A small-molecule ligand and the protein it binds are described below.
Small molecule (SMILES): Oc1cccc(-c2ccccc2)c1O

Binding-site contacts:
Ligand atom CKC contacts residue ILE262 of chain 2.A at 4.0 Å (hydrophobic).
Ligand atom CK1 contacts residue PHE275 of chain 2.A at 3.5 Å (hydrophobic).
Ligand atom CK9 contacts residue ALA259 of chain 2.A at 4.0 Å (hydrophobic).
Ligand atom CK2 contacts residue PHE329 of chain 2.A at 4.1 Å (hydrophobic).
Ligand atom CK4 contacts residue ASN330 of chain 2.A at 3.9 Å.
Ligand atom CK5 contacts residue GLN282 of chain 2.A at 3.4 Å.
Ligand atom CK3 contacts residue FE21 of chain 2.B at 4.1 Å.
Ligand atom CK4 contacts residue GLU284 of chain 2.A at 3.6 Å.
Ligand atom CK5 contacts residue GLU284 of chain 2.A at 3.6 Å.
Ligand atom OK2 contacts residue GLY178 of chain 2.A at 2.9 Å (h-bond).
Ligand atom CK3 contacts residue VAL272 of chain 2.A at 4.0 Å (hydrophobic).
Ligand atom CK4 contacts residue LEU270 of chain 2.A at 3.5 Å (hydrophobic).
Ligand atom CK8 contacts residue PHE275 of chain 2.A at 3.6 Å (hydrophobic).
Ligand atom CK6 contacts residue GLN282 of chain 2.A at 3.5 Å.
Ligand atom OK1 contacts residue TYR286 of chain 2.A at 3.8 Å.
Ligand atom CK1 contacts residue PHE329 of chain 2.A at 3.9 Å (hydrophobic).
Ligand atom CK9 contacts residue PHE329 of chain 2.A at 4.2 Å (hydrophobic).
Ligand atom OK1 contacts residue GLU284 of chain 2.A at 2.6 Å (salt-bridge).
Ligand atom CK5 contacts residue VAL272 of chain 2.A at 4.2 Å (hydrophobic).
Ligand atom OK2 contacts residue FE21 of chain 2.B at 4.0 Å.
Ligand atom CK8 contacts residue PHE329 of chain 2.A at 3.6 Å (hydrophobic).
Ligand atom CK5 contacts residue ASN330 of chain 2.A at 3.4 Å.
Ligand atom CK2 contacts residue VAL272 of chain 2.A at 3.8 Å (hydrophobic).
Ligand atom CK6 contacts residue PHE275 of chain 2.A at 3.6 Å (hydrophobic).
Ligand atom CK6 contacts residue VAL272 of chain 2.A at 4.1 Å (hydrophobic).
Ligand atom CKB contacts residue ALA259 of chain 2.A at 4.1 Å (hydrophobic).
Ligand atom CK6 contacts residue ASN330 of chain 2.A at 3.7 Å.
Ligand atom CK9 contacts residue LEU200 of chain 2.A at 3.9 Å (hydrophobic).
Ligand atom OK2 contacts residue HIS183 of chain 2.A at 3.5 Å.
Ligand atom OK1 contacts residue GLY178 of chain 2.A at 3.7 Å.
Ligand atom CK9 contacts residue ILE184 of chain 2.A at 4.1 Å (hydrophobic).
Ligand atom CK1 contacts residue VAL272 of chain 2.A at 3.9 Å (hydrophobic).
Ligand atom OK2 contacts residue LEU270 of chain 2.A at 3.9 Å.
Ligand atom CKA contacts residue ALA259 of chain 2.A at 3.8 Å (hydrophobic).
Ligand atom CK3 contacts residue GLY178 of chain 2.A at 4.1 Å.
Ligand atom CKA contacts residue ILE184 of chain 2.A at 3.6 Å (hydrophobic).
Ligand atom CK4 contacts residue VAL272 of chain 2.A at 4.2 Å (hydrophobic).
Ligand atom OK1 contacts residue LEU270 of chain 2.A at 3.0 Å.
Ligand atom CK3 contacts residue LEU270 of chain 2.A at 4.0 Å (hydrophobic).
Ligand atom CKB contacts residue ILE262 of chain 2.A at 3.6 Å (hydrophobic).

Sequence of chain 2.A:
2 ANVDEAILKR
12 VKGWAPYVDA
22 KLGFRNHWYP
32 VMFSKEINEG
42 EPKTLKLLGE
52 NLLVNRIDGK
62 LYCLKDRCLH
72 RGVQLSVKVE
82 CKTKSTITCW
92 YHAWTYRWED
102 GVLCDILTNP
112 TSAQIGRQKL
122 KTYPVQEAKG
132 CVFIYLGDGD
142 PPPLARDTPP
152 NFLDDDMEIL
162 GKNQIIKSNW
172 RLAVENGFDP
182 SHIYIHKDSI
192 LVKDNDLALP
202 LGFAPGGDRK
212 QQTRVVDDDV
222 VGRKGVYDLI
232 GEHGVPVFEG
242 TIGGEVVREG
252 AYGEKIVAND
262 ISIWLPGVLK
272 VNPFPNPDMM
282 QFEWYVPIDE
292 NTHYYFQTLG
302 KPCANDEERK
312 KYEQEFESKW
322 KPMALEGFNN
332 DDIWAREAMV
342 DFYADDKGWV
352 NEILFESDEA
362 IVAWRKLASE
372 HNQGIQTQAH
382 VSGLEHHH